This small molecule binds to this protein.
Small molecule (SMILES): O=C(N[C@@H](Cc1ccc(F)cc1)C(=O)N[C@@H](C[C@@H]1CCCNC1=O)[C@H](O)C(=O)NCc1ccccc1)c1cc2ccccc2o1

Sequence of chain 2.A:
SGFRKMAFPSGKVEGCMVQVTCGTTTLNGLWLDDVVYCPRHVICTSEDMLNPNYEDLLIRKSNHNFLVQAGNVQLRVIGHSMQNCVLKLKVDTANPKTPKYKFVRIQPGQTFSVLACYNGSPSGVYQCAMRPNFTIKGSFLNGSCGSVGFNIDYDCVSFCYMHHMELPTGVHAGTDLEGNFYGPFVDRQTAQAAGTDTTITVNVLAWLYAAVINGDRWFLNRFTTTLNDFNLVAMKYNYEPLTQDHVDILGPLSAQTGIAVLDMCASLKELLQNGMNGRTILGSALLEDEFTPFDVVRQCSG

Binding-site contacts:
Ligand atom C26 contacts residue CYS145 of chain 2.A at 2.7 Å (hydrophobic).
Ligand atom N21 contacts residue GLU166 of chain 2.A at 3.0 Å (salt-bridge).
Ligand atom N14 contacts residue CYS145 of chain 2.A at 2.9 Å (h-bond).
Ligand atom O25 contacts residue SER144 of chain 2.A at 3.3 Å (h-bond).
Ligand atom C22 contacts residue HIS163 of chain 2.A at 3.7 Å.
Ligand atom F10 contacts residue VAL186 of chain 2.A at 3.4 Å.
Ligand atom C11 contacts residue GLN189 of chain 2.A at 3.3 Å.
Ligand atom C19 contacts residue ASN142 of chain 2.A at 3.3 Å.
Ligand atom C06 contacts residue MET49 of chain 2.A at 3.6 Å (hydrophobic).
Ligand atom O25 contacts residue GLY143 of chain 2.A at 3.1 Å (h-bond).
Ligand atom C37 contacts residue GLU166 of chain 2.A at 3.6 Å.
Ligand atom C34 contacts residue THR25 of chain 2.A at 3.5 Å.
Ligand atom C18 contacts residue ASN142 of chain 2.A at 3.2 Å.
Ligand atom C33 contacts residue CYS44 of chain 2.A at 3.5 Å (hydrophobic).
Ligand atom C38 contacts residue GLU166 of chain 2.A at 3.1 Å.
Ligand atom C15 contacts residue CYS145 of chain 2.A at 2.7 Å (hydrophobic).
Ligand atom C16 contacts residue CYS145 of chain 2.A at 3.2 Å (hydrophobic).
Ligand atom C12 contacts residue MET49 of chain 2.A at 3.6 Å (hydrophobic).
Ligand atom O35 contacts residue HIS41 of chain 2.A at 2.4 Å (h-bond).
Ligand atom F10 contacts residue ARG188 of chain 2.A at 2.6 Å.
Ligand atom O23 contacts residue PHE140 of chain 2.A at 3.5 Å.
Ligand atom O35 contacts residue CYS145 of chain 2.A at 2.8 Å (h-bond).
Ligand atom C09 contacts residue ARG188 of chain 2.A at 3.6 Å.
Ligand atom C07 contacts residue MET49 of chain 2.A at 3.6 Å (hydrophobic).
Ligand atom C08 contacts residue MET49 of chain 2.A at 3.6 Å (hydrophobic).
Ligand atom C32 contacts residue MET49 of chain 2.A at 3.6 Å (hydrophobic).
Ligand atom O01 contacts residue GLU166 of chain 2.A at 2.8 Å (salt-bridge).
Ligand atom O25 contacts residue CYS145 of chain 2.A at 2.7 Å (h-bond).
Ligand atom C09 contacts residue MET49 of chain 2.A at 3.5 Å (hydrophobic).
Ligand atom O01 contacts residue MET165 of chain 2.A at 3.4 Å.
Ligand atom C26 contacts residue HIS41 of chain 2.A at 3.5 Å.
Ligand atom C11 contacts residue MET49 of chain 2.A at 3.5 Å (hydrophobic).
Ligand atom O23 contacts residue HIS163 of chain 2.A at 2.5 Å (h-bond).
Ligand atom C20 contacts residue GLU166 of chain 2.A at 3.7 Å.
Ligand atom N21 contacts residue PHE140 of chain 2.A at 3.1 Å (h-bond).
Ligand atom C08 contacts residue MET165 of chain 2.A at 3.5 Å (hydrophobic).
Ligand atom F10 contacts residue ASP187 of chain 2.A at 3.2 Å.
Ligand atom C24 contacts residue CYS145 of chain 2.A at 1.8 Å (hydrophobic).
Ligand atom N14 contacts residue HIS164 of chain 2.A at 3.3 Å (h-bond).
Ligand atom F10 contacts residue GLN189 of chain 2.A at 3.4 Å.

Sequence of chain 1.A:
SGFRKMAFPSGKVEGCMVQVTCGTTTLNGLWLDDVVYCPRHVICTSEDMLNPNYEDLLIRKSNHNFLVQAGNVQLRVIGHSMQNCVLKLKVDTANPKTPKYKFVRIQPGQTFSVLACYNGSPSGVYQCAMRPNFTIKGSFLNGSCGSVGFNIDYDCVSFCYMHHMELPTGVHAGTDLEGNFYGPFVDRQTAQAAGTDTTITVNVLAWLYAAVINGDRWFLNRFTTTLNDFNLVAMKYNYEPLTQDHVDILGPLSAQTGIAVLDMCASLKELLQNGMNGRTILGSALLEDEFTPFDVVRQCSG